Sequence of chain 4.A:
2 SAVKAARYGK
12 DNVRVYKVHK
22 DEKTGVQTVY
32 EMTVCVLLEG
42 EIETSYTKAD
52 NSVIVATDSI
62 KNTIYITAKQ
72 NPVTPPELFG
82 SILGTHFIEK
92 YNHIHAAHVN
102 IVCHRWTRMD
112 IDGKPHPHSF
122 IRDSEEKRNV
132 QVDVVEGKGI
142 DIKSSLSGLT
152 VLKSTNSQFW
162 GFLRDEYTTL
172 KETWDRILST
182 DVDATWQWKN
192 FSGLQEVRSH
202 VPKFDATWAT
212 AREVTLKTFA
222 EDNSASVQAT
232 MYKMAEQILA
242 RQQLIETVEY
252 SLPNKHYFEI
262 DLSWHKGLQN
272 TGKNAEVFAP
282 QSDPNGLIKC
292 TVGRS

Sequence of chain 3.A:
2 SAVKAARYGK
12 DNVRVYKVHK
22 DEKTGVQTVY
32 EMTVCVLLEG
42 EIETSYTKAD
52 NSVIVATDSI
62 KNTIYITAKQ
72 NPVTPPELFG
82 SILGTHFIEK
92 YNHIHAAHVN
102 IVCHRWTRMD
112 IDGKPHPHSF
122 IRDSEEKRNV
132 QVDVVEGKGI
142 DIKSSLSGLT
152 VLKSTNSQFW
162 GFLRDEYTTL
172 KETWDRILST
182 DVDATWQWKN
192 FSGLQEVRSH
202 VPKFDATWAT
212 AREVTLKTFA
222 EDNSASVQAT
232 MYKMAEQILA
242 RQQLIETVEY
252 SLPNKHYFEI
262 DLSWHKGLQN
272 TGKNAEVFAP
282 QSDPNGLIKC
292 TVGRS

This small molecule binds to this protein.
Small molecule (SMILES): O=c1[nH]c(=O)c2[nH]c(=S)[nH]c2[nH]1

Binding-site contacts:
Ligand atom N9 contacts residue CYS36 of chain 4.A at 3.9 Å.
Ligand atom C5 contacts residue TRS1 of chain 4.D at 4.2 Å.
Ligand atom S8 contacts residue TRS1 of chain 4.D at 3.6 Å.
Ligand atom C5 contacts residue ASN101 of chain 4.A at 3.6 Å.
Ligand atom C8 contacts residue ASN101 of chain 4.A at 4.1 Å.
Ligand atom C2 contacts residue ASN101 of chain 4.A at 3.8 Å.
Ligand atom C6 contacts residue ASN101 of chain 4.A at 3.2 Å.
Ligand atom O2 contacts residue GLN132 of chain 4.A at 3.4 Å (h-bond).
Ligand atom C4 contacts residue GLN132 of chain 4.A at 3.6 Å.
Ligand atom C6 contacts residue TRS1 of chain 4.D at 3.8 Å.
Ligand atom N9 contacts residue GLN132 of chain 4.A at 4.3 Å.
Ligand atom S8 contacts residue LEU288 of chain 3.A at 4.1 Å.
Ligand atom C8 contacts residue CYS36 of chain 4.A at 3.3 Å (hydrophobic).
Ligand atom N1 contacts residue ASN101 of chain 4.A at 3.3 Å (h-bond).
Ligand atom N3 contacts residue GLN132 of chain 4.A at 3.1 Å (h-bond).
Ligand atom N7 contacts residue CYS36 of chain 4.A at 4.3 Å.
Ligand atom C8 contacts residue TRS1 of chain 4.D at 3.6 Å.
Ligand atom C6 contacts residue GLN132 of chain 4.A at 4.2 Å.
Ligand atom N7 contacts residue TRS1 of chain 4.D at 3.0 Å (h-bond).
Ligand atom C5 contacts residue GLN132 of chain 4.A at 4.1 Å.
Ligand atom N3 contacts residue ASN101 of chain 4.A at 4.3 Å.
Ligand atom S8 contacts residue LEU38 of chain 4.A at 4.3 Å.
Ligand atom N9 contacts residue ASN101 of chain 4.A at 4.2 Å.
Ligand atom S8 contacts residue CYS36 of chain 4.A at 2.2 Å (h-bond).
Ligand atom C4 contacts residue ASN101 of chain 4.A at 4.0 Å.
Ligand atom O2 contacts residue ASN101 of chain 4.A at 4.5 Å.
Ligand atom S8 contacts residue ASP12 of chain 4.A at 3.6 Å.
Ligand atom N9 contacts residue LEU38 of chain 4.A at 4.4 Å.
Ligand atom N1 contacts residue GLN132 of chain 4.A at 3.7 Å.
Ligand atom O6 contacts residue ASN101 of chain 4.A at 3.4 Å (h-bond).
Ligand atom C2 contacts residue GLN132 of chain 4.A at 3.1 Å.
Ligand atom N7 contacts residue ASN101 of chain 4.A at 3.8 Å.
Ligand atom O6 contacts residue TRS1 of chain 4.D at 2.8 Å (h-bond).